Binding-site contacts:
Ligand atom N contacts residue ASN80 of chain 1.B at 4.4 Å.
Ligand atom N contacts residue TYR131 of chain 1.B at 2.9 Å (h-bond).
Ligand atom N contacts residue TYR82 of chain 1.B at 4.0 Å.
Ligand atom C contacts residue TRP115 of chain 1.B at 3.8 Å (hydrophobic).
Ligand atom CD1 contacts residue VAL90 of chain 1.B at 3.9 Å (hydrophobic).
Ligand atom CB contacts residue ASP133 of chain 1.B at 3.7 Å.
Ligand atom CG1 contacts residue TYR82 of chain 1.B at 3.8 Å (hydrophobic).
Ligand atom O contacts residue TRP115 of chain 1.B at 2.9 Å (h-bond).
Ligand atom CA contacts residue TYR131 of chain 1.B at 3.3 Å (hydrophobic).
Ligand atom CG3 contacts residue ASP160 of chain 1.B at 3.4 Å.
Ligand atom CA contacts residue TRP115 of chain 1.B at 3.9 Å (hydrophobic).
Ligand atom OXT contacts residue ASP133 of chain 1.B at 3.5 Å (salt-bridge).
Ligand atom C contacts residue TYR131 of chain 1.B at 3.5 Å (hydrophobic).
Ligand atom CG3 contacts residue TYR82 of chain 1.B at 3.6 Å (hydrophobic).
Ligand atom C contacts residue THR134 of chain 1.B at 3.8 Å.
Ligand atom CD1 contacts residue LEU108 of chain 1.B at 4.2 Å (hydrophobic).
Ligand atom C contacts residue LYS113 of chain 1.B at 4.0 Å.
Ligand atom OXT contacts residue TYR131 of chain 1.B at 3.4 Å.
Ligand atom CG3 contacts residue LEU92 of chain 1.B at 4.3 Å (hydrophobic).
Ligand atom O contacts residue LYS113 of chain 1.B at 2.8 Å.
Ligand atom CG3 contacts residue ASN80 of chain 1.B at 3.9 Å.
Ligand atom CD1 contacts residue TRP115 of chain 1.B at 4.0 Å (hydrophobic).
Ligand atom CA contacts residue ASP133 of chain 1.B at 3.6 Å.
Ligand atom CB contacts residue TYR82 of chain 1.B at 4.2 Å (hydrophobic).
Ligand atom OXT contacts residue THR134 of chain 1.B at 3.0 Å (h-bond).
Ligand atom N contacts residue ASP160 of chain 1.B at 2.7 Å (salt-bridge).
Ligand atom O contacts residue THR134 of chain 1.B at 4.1 Å.
Ligand atom C contacts residue ASP133 of chain 1.B at 4.0 Å.
Ligand atom CG2 contacts residue THR134 of chain 1.B at 3.8 Å.
Ligand atom O contacts residue TYR131 of chain 1.B at 3.9 Å.
Ligand atom CB contacts residue ASP160 of chain 1.B at 4.2 Å.
Ligand atom N contacts residue ASP133 of chain 1.B at 2.8 Å (salt-bridge).
Ligand atom CD1 contacts residue ILE110 of chain 1.B at 4.2 Å (hydrophobic).
Ligand atom CA contacts residue ASP160 of chain 1.B at 3.7 Å.
Ligand atom CG3 contacts residue ASP133 of chain 1.B at 3.6 Å.
Ligand atom CA contacts residue TYR82 of chain 1.B at 3.7 Å (hydrophobic).
Ligand atom CG2 contacts residue ASP133 of chain 1.B at 3.4 Å.
Ligand atom CD1 contacts residue TYR82 of chain 1.B at 4.0 Å (hydrophobic).
Ligand atom CG2 contacts residue VAL135 of chain 1.B at 3.8 Å (hydrophobic).
Ligand atom CG1 contacts residue TRP115 of chain 1.B at 3.6 Å (hydrophobic).

Sequence of chain 1.B:
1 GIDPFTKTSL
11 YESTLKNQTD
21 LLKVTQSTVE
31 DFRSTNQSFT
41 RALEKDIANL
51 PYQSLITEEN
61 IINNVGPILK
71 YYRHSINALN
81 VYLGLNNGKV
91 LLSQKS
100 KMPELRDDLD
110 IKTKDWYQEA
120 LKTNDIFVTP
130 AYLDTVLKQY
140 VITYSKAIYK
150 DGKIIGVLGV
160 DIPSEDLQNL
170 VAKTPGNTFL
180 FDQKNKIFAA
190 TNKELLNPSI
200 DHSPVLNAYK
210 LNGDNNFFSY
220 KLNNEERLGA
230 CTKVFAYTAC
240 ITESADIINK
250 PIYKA

This protein binds this small molecule.
Small molecule (SMILES): CCC(C)(C)[C@H](N)C(=O)O